Sequence of chain 1.A:
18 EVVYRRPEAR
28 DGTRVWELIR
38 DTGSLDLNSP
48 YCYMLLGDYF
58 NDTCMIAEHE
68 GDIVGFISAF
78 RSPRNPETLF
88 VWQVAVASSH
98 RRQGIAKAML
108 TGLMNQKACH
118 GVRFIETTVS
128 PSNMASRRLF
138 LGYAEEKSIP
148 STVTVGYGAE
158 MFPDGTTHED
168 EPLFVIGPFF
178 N

Binding-site contacts:
Ligand atom CG contacts residue SER133 of chain 1.A at 4.2 Å.
Ligand atom N contacts residue VAL93 of chain 1.A at 4.3 Å.
Ligand atom CA contacts residue VAL93 of chain 1.A at 3.7 Å (hydrophobic).
Ligand atom CA contacts residue NA1 of chain 1.D at 4.4 Å.
Ligand atom OXT contacts residue NA1 of chain 1.E at 2.6 Å (h-bond).
Ligand atom ND contacts residue ALA132 of chain 1.A at 3.8 Å.
Ligand atom OXT contacts residue ALA103 of chain 1.A at 2.9 Å (h-bond).
Ligand atom OXT contacts residue VAL93 of chain 1.A at 3.9 Å.
Ligand atom ND contacts residue VAL91 of chain 1.A at 3.9 Å.
Ligand atom CG contacts residue ALA132 of chain 1.A at 3.5 Å (hydrophobic).
Ligand atom O contacts residue ALA103 of chain 1.A at 4.3 Å.
Ligand atom CA contacts residue ARG98 of chain 1.A at 3.8 Å.
Ligand atom CB contacts residue ALA103 of chain 1.A at 4.2 Å (hydrophobic).
Ligand atom C contacts residue NA1 of chain 1.E at 3.4 Å.
Ligand atom CG contacts residue ALA103 of chain 1.A at 3.5 Å (hydrophobic).
Ligand atom C contacts residue ARG99 of chain 1.A at 4.4 Å.
Ligand atom N contacts residue NA1 of chain 1.E at 3.9 Å.
Ligand atom O contacts residue ARG99 of chain 1.A at 4.3 Å.
Ligand atom CA contacts residue NA1 of chain 1.E at 4.3 Å.
Ligand atom C contacts residue ALA103 of chain 1.A at 3.7 Å (hydrophobic).
Ligand atom ND contacts residue ALA103 of chain 1.A at 4.0 Å.
Ligand atom C contacts residue VAL93 of chain 1.A at 4.2 Å (hydrophobic).
Ligand atom O contacts residue NA1 of chain 1.E at 3.9 Å.
Ligand atom ND contacts residue SER133 of chain 1.A at 3.4 Å (h-bond).
Ligand atom N contacts residue ARG99 of chain 1.A at 3.5 Å (salt-bridge).
Ligand atom OXT contacts residue GLY101 of chain 1.A at 4.0 Å.
Ligand atom C contacts residue NA1 of chain 1.D at 3.1 Å.
Ligand atom O contacts residue NA1 of chain 1.D at 2.6 Å (h-bond).
Ligand atom ND contacts residue LEU136 of chain 1.A at 4.3 Å.
Ligand atom CA contacts residue ALA103 of chain 1.A at 4.0 Å (hydrophobic).
Ligand atom OXT contacts residue NA1 of chain 1.D at 3.0 Å (h-bond).
Ligand atom CB contacts residue ARG98 of chain 1.A at 3.5 Å.
Ligand atom OXT contacts residue ILE102 of chain 1.A at 3.4 Å (h-bond).
Ligand atom CG contacts residue LEU136 of chain 1.A at 4.2 Å (hydrophobic).
Ligand atom N contacts residue ARG98 of chain 1.A at 3.0 Å (salt-bridge).
Ligand atom CB contacts residue ALA132 of chain 1.A at 3.5 Å (hydrophobic).

The protein below binds the small molecule below.
Small molecule (SMILES): NCC[C@H](N)C(=O)O